Sequence of chain 1.A:
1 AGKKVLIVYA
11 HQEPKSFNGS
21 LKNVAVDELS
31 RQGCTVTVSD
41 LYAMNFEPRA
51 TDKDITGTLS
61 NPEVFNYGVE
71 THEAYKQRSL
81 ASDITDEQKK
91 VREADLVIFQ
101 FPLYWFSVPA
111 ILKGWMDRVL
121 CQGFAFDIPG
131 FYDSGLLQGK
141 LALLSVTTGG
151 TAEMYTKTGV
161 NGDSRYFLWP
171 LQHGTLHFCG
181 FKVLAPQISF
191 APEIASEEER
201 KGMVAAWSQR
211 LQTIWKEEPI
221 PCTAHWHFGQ

The small molecule below binds the protein below.
Small molecule (SMILES): COc1cccc2c(C)cc(=O)[nH]c12

Binding-site contacts:
Ligand atom C13 contacts residue FAD1 of chain 1.D at 3.3 Å.
Ligand atom C1 contacts residue PHE178 of chain 1.B at 3.6 Å (hydrophobic).
Ligand atom C8 contacts residue PHE106 of chain 1.A at 4.0 Å (hydrophobic).
Ligand atom C3 contacts residue FAD1 of chain 1.D at 3.5 Å.
Ligand atom O12 contacts residue FAD1 of chain 1.D at 3.6 Å (h-bond).
Ligand atom C6 contacts residue FAD1 of chain 1.D at 3.2 Å.
Ligand atom C6 contacts residue TRP105 of chain 1.A at 4.2 Å (hydrophobic).
Ligand atom C6 contacts residue PHE178 of chain 1.B at 4.1 Å (hydrophobic).
Ligand atom C2 contacts residue PHE178 of chain 1.B at 3.5 Å (hydrophobic).
Ligand atom C8 contacts residue TYR155 of chain 1.A at 3.9 Å (hydrophobic).
Ligand atom C9 contacts residue TYR155 of chain 1.A at 4.0 Å (hydrophobic).
Ligand atom O11 contacts residue FAD1 of chain 1.D at 3.8 Å.
Ligand atom C9 contacts residue FAD1 of chain 1.D at 3.5 Å.
Ligand atom O12 contacts residue GLY150 of chain 1.A at 3.2 Å.
Ligand atom C14 contacts residue FAD1 of chain 1.D at 3.8 Å.
Ligand atom C4 contacts residue FAD1 of chain 1.D at 3.4 Å.
Ligand atom N10 contacts residue GLY150 of chain 1.A at 4.0 Å.
Ligand atom C13 contacts residue PHE106 of chain 1.A at 3.5 Å (hydrophobic).
Ligand atom O12 contacts residue ASN161 of chain 1.A at 2.7 Å (h-bond).
Ligand atom C7 contacts residue PHE178 of chain 1.B at 3.5 Å (hydrophobic).
Ligand atom C7 contacts residue FAD1 of chain 1.D at 3.3 Å.
Ligand atom C9 contacts residue PHE178 of chain 1.B at 4.1 Å (hydrophobic).
Ligand atom C13 contacts residue PHE178 of chain 1.B at 3.5 Å (hydrophobic).
Ligand atom C2 contacts residue FAD1 of chain 1.D at 3.2 Å.
Ligand atom O12 contacts residue TYR155 of chain 1.A at 3.9 Å.
Ligand atom C5 contacts residue PHE126 of chain 1.B at 3.7 Å (hydrophobic).
Ligand atom C8 contacts residue ASN161 of chain 1.A at 3.5 Å.
Ligand atom C13 contacts residue GLY174 of chain 1.B at 3.1 Å.
Ligand atom C3 contacts residue PHE178 of chain 1.B at 3.8 Å (hydrophobic).
Ligand atom C6 contacts residue PHE126 of chain 1.B at 3.7 Å (hydrophobic).
Ligand atom C5 contacts residue FAD1 of chain 1.D at 3.5 Å.
Ligand atom C9 contacts residue ASN161 of chain 1.A at 3.5 Å.
Ligand atom C8 contacts residue PHE178 of chain 1.B at 3.6 Å (hydrophobic).
Ligand atom N10 contacts residue FAD1 of chain 1.D at 3.4 Å.
Ligand atom N10 contacts residue PHE178 of chain 1.B at 4.2 Å.
Ligand atom C9 contacts residue GLY150 of chain 1.A at 4.1 Å.
Ligand atom C1 contacts residue TRP105 of chain 1.A at 3.7 Å (hydrophobic).
Ligand atom C8 contacts residue FAD1 of chain 1.D at 3.4 Å.
Ligand atom C7 contacts residue PHE106 of chain 1.A at 4.2 Å (hydrophobic).
Ligand atom C1 contacts residue FAD1 of chain 1.D at 3.3 Å.

Sequence of chain 1.B:
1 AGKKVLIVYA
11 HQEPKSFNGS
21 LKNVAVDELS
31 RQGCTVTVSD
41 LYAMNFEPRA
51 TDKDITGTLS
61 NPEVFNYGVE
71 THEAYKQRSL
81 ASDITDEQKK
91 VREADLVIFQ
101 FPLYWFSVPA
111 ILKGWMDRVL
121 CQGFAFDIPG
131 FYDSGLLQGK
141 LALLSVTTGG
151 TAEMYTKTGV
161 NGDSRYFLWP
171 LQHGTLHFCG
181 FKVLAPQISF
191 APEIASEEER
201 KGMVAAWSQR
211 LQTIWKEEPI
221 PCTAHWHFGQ